A small-molecule ligand and the protein it binds are described below.
Small molecule (SMILES): CC(=O)N[C@@H]1[C@@H](O)[C@H](O)[C@@H](CO)O[C@H]1O

Binding-site contacts:
Ligand atom C1 contacts residue ASN155 of chain 2.A at 3.7 Å.
Ligand atom C7 contacts residue ASN6 of chain 2.A at 3.1 Å.
Ligand atom C4 contacts residue ASN6 of chain 2.A at 4.2 Å.
Ligand atom O5 contacts residue ASN6 of chain 2.A at 2.4 Å (h-bond).
Ligand atom O7 contacts residue ASN6 of chain 2.A at 2.7 Å (h-bond).
Ligand atom N2 contacts residue ASN6 of chain 2.A at 3.0 Å (h-bond).
Ligand atom C5 contacts residue ASN155 of chain 2.A at 4.2 Å.
Ligand atom O6 contacts residue VAL229 of chain 2.A at 3.7 Å.
Ligand atom C8 contacts residue ASN6 of chain 2.A at 4.4 Å.
Ligand atom C5 contacts residue ASN6 of chain 2.A at 3.7 Å.
Ligand atom C1 contacts residue ASN6 of chain 2.A at 1.4 Å.
Ligand atom C2 contacts residue ASN6 of chain 2.A at 2.4 Å.
Ligand atom O5 contacts residue ASN155 of chain 2.A at 4.3 Å.
Ligand atom O6 contacts residue HIS154 of chain 2.A at 2.9 Å (h-bond).
Ligand atom O5 contacts residue HIS154 of chain 2.A at 4.0 Å.
Ligand atom C8 contacts residue ASP3 of chain 2.A at 3.8 Å.
Ligand atom C3 contacts residue ASN155 of chain 2.A at 4.0 Å.
Ligand atom C3 contacts residue ASN6 of chain 2.A at 3.8 Å.
Ligand atom C8 contacts residue PHE4 of chain 2.A at 4.4 Å (hydrophobic).
Ligand atom C6 contacts residue HIS154 of chain 2.A at 4.2 Å.
Ligand atom N2 contacts residue ASN155 of chain 2.A at 4.0 Å.
Ligand atom C2 contacts residue ASN155 of chain 2.A at 4.1 Å.

Sequence of chain 2.A:
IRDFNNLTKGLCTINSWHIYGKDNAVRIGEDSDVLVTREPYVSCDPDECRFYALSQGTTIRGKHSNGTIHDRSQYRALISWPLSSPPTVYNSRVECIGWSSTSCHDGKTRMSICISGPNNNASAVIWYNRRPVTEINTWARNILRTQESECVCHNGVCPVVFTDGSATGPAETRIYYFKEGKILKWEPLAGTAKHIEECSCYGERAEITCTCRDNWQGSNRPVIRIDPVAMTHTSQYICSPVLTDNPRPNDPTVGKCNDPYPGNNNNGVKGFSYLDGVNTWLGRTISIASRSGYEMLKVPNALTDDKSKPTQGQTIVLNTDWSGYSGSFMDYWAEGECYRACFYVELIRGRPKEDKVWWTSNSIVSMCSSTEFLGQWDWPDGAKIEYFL